The small molecule below binds the protein below.
Small molecule (SMILES): CC[P-]([Au+])(CC)CC

Binding-site contacts:
Ligand atom AU1 contacts residue CYS555 of chain 3.C at 2.2 Å.
Ligand atom C1 contacts residue THR554 of chain 3.C at 4.3 Å.
Ligand atom C4 contacts residue GLN387 of chain 3.C at 4.2 Å.
Ligand atom AU1 contacts residue THR554 of chain 3.C at 3.9 Å.
Ligand atom C2 contacts residue THR554 of chain 3.C at 3.4 Å.
Ligand atom AU1 contacts residue GLU556 of chain 3.C at 3.9 Å.
Ligand atom C4 contacts residue ARG388 of chain 3.C at 4.2 Å.
Ligand atom C1 contacts residue GLU556 of chain 3.C at 4.1 Å.
Ligand atom AU1 contacts residue GLN387 of chain 3.C at 3.6 Å.
Ligand atom C6 contacts residue GLU556 of chain 3.C at 3.5 Å.
Ligand atom P1 contacts residue GLN387 of chain 3.C at 4.4 Å.
Ligand atom C2 contacts residue CYS555 of chain 3.C at 4.5 Å (hydrophobic).
Ligand atom P1 contacts residue CYS555 of chain 3.C at 4.5 Å.
Ligand atom C3 contacts residue GLN387 of chain 3.C at 3.8 Å.
Ligand atom C5 contacts residue GLN387 of chain 3.C at 3.6 Å.

Sequence of chain 3.C:
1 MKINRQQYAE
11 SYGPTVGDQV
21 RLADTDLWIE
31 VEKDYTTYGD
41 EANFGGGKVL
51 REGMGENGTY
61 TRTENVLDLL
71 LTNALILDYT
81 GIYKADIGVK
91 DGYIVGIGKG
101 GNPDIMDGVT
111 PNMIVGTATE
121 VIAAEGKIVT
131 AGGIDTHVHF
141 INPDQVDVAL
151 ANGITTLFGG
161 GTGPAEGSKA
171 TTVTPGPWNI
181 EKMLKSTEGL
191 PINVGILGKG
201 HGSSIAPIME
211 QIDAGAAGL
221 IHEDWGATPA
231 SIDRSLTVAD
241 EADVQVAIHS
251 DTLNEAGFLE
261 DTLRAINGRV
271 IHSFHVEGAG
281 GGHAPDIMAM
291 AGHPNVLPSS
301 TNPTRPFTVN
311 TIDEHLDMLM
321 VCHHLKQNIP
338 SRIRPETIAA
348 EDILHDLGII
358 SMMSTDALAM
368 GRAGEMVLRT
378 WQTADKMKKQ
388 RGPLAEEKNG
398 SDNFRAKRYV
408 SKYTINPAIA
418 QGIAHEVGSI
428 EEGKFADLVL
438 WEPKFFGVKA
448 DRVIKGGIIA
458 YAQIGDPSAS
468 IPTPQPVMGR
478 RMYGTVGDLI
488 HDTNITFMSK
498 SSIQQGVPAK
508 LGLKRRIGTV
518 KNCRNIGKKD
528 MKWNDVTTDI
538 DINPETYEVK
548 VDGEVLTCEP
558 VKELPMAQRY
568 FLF